A small-molecule ligand and the protein it binds are described below.
Small molecule (SMILES): CC(=O)N[C@@H]1[C@@H](O)[C@H](O)[C@@H](CO)O[C@H]1O

Binding-site contacts:
Ligand atom N2 contacts residue THR736 of chain 1.B at 4.4 Å.
Ligand atom C7 contacts residue ASN734 of chain 1.B at 4.0 Å.
Ligand atom C1 contacts residue ASN734 of chain 1.B at 2.8 Å.
Ligand atom C6 contacts residue THR754 of chain 1.B at 3.9 Å.
Ligand atom O7 contacts residue THR736 of chain 1.B at 3.2 Å.
Ligand atom C1 contacts residue THR736 of chain 1.B at 3.8 Å.
Ligand atom C5 contacts residue ASN734 of chain 1.B at 3.8 Å.
Ligand atom O7 contacts residue ASN734 of chain 1.B at 4.2 Å.
Ligand atom C8 contacts residue THR736 of chain 1.B at 4.5 Å.
Ligand atom C2 contacts residue ASN734 of chain 1.B at 3.8 Å.
Ligand atom C6 contacts residue ASN734 of chain 1.B at 4.5 Å.
Ligand atom N2 contacts residue ASN734 of chain 1.B at 3.7 Å.
Ligand atom C7 contacts residue THR736 of chain 1.B at 3.8 Å.
Ligand atom O5 contacts residue ASN734 of chain 1.B at 3.0 Å (h-bond).

Sequence of chain 1.B:
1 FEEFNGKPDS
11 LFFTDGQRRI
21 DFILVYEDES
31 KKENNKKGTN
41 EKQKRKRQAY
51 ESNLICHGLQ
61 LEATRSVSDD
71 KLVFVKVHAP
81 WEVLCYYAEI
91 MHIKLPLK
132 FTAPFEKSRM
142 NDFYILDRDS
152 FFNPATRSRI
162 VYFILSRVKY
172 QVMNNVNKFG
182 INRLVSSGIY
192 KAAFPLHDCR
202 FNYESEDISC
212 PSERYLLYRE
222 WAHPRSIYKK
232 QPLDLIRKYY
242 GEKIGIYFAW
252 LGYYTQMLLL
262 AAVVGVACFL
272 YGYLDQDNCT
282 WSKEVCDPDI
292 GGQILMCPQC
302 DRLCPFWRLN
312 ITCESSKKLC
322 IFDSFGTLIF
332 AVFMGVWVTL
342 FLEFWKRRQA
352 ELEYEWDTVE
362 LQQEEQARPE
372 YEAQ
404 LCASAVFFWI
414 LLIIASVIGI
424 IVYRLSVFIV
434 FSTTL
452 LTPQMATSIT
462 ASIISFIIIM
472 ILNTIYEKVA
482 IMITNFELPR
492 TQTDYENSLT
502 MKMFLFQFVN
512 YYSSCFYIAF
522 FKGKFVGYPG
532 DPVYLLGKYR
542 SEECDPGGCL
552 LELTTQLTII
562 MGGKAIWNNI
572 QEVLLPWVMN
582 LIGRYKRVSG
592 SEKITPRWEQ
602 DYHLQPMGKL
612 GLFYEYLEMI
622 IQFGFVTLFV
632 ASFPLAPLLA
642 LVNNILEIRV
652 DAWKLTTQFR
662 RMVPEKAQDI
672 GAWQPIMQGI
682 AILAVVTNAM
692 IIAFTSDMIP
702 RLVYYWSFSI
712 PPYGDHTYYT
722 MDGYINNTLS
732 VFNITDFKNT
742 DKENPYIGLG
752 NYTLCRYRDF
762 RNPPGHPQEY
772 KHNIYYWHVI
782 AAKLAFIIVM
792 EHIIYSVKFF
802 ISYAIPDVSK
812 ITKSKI